Binding-site contacts:
Ligand atom C36 contacts residue PHE728 of chain 1.A at 3.5 Å (hydrophobic).
Ligand atom C35 contacts residue SER975 of chain 1.A at 3.4 Å.
Ligand atom O27 contacts residue PHE724 of chain 1.A at 3.0 Å.
Ligand atom C18 contacts residue PHE728 of chain 1.A at 4.2 Å (hydrophobic).
Ligand atom C30 contacts residue TYR949 of chain 1.A at 4.0 Å (hydrophobic).
Ligand atom C21 contacts residue PHE974 of chain 1.A at 3.8 Å (hydrophobic).
Ligand atom C12 contacts residue TYR303 of chain 1.A at 4.1 Å (hydrophobic).
Ligand atom N03 contacts residue PHE332 of chain 1.A at 3.2 Å.
Ligand atom C19 contacts residue PHE332 of chain 1.A at 4.1 Å (hydrophobic).
Ligand atom C36 contacts residue PHE724 of chain 1.A at 3.9 Å (hydrophobic).
Ligand atom C14 contacts residue GLN721 of chain 1.A at 3.5 Å.
Ligand atom C01 contacts residue PHE974 of chain 1.A at 4.2 Å (hydrophobic).
Ligand atom C16 contacts residue PHE724 of chain 1.A at 4.1 Å (hydrophobic).
Ligand atom C15 contacts residue VAL978 of chain 1.A at 4.2 Å (hydrophobic).
Ligand atom C35 contacts residue VAL978 of chain 1.A at 3.2 Å (hydrophobic).
Ligand atom C02 contacts residue PHE332 of chain 1.A at 3.5 Å (hydrophobic).
Ligand atom C29 contacts residue TYR949 of chain 1.A at 3.4 Å (hydrophobic).
Ligand atom C33 contacts residue VAL978 of chain 1.A at 3.8 Å (hydrophobic).
Ligand atom C36 contacts residue SER725 of chain 1.A at 3.3 Å.
Ligand atom N24 contacts residue PHE332 of chain 1.A at 4.1 Å.
Ligand atom C34 contacts residue PHE728 of chain 1.A at 4.0 Å (hydrophobic).
Ligand atom N22 contacts residue PHE332 of chain 1.A at 3.2 Å.
Ligand atom C31 contacts residue ALA981 of chain 1.A at 3.9 Å (hydrophobic).
Ligand atom C19 contacts residue VAL978 of chain 1.A at 4.0 Å (hydrophobic).
Ligand atom SE2 contacts residue GLN721 of chain 1.A at 3.6 Å.
Ligand atom C05 contacts residue PHE332 of chain 1.A at 4.0 Å (hydrophobic).
Ligand atom N22 contacts residue VAL978 of chain 1.A at 4.2 Å.
Ligand atom C14 contacts residue TYR303 of chain 1.A at 3.3 Å (hydrophobic).
Ligand atom C15 contacts residue TYR303 of chain 1.A at 3.9 Å (hydrophobic).
Ligand atom SE2 contacts residue TYR303 of chain 1.A at 3.4 Å.
Ligand atom O25 contacts residue PHE974 of chain 1.A at 4.0 Å.
Ligand atom C04 contacts residue PHE332 of chain 1.A at 4.0 Å (hydrophobic).
Ligand atom C07 contacts residue LEU335 of chain 1.A at 3.5 Å (hydrophobic).
Ligand atom C18 contacts residue VAL978 of chain 1.A at 4.2 Å (hydrophobic).
Ligand atom O26 contacts residue PHE339 of chain 1.A at 3.2 Å.
Ligand atom SE1 contacts residue ILE336 of chain 1.A at 3.0 Å.
Ligand atom C01 contacts residue PHE332 of chain 1.A at 3.5 Å (hydrophobic).
Ligand atom C32 contacts residue ALA981 of chain 1.A at 3.8 Å (hydrophobic).
Ligand atom C33 contacts residue ALA981 of chain 1.A at 3.4 Å (hydrophobic).
Ligand atom N17 contacts residue VAL978 of chain 1.A at 3.7 Å.

The protein below binds the small molecule below.
Small molecule (SMILES): CC(C)[C@H]1NC(=O)c2c[se]c(n2)[C@@H](C(C)C)NC(=O)c2c[se]c(n2)[C@@H](C(C)C)NC(=O)c2c[se]c1n2

Sequence of chain 1.A:
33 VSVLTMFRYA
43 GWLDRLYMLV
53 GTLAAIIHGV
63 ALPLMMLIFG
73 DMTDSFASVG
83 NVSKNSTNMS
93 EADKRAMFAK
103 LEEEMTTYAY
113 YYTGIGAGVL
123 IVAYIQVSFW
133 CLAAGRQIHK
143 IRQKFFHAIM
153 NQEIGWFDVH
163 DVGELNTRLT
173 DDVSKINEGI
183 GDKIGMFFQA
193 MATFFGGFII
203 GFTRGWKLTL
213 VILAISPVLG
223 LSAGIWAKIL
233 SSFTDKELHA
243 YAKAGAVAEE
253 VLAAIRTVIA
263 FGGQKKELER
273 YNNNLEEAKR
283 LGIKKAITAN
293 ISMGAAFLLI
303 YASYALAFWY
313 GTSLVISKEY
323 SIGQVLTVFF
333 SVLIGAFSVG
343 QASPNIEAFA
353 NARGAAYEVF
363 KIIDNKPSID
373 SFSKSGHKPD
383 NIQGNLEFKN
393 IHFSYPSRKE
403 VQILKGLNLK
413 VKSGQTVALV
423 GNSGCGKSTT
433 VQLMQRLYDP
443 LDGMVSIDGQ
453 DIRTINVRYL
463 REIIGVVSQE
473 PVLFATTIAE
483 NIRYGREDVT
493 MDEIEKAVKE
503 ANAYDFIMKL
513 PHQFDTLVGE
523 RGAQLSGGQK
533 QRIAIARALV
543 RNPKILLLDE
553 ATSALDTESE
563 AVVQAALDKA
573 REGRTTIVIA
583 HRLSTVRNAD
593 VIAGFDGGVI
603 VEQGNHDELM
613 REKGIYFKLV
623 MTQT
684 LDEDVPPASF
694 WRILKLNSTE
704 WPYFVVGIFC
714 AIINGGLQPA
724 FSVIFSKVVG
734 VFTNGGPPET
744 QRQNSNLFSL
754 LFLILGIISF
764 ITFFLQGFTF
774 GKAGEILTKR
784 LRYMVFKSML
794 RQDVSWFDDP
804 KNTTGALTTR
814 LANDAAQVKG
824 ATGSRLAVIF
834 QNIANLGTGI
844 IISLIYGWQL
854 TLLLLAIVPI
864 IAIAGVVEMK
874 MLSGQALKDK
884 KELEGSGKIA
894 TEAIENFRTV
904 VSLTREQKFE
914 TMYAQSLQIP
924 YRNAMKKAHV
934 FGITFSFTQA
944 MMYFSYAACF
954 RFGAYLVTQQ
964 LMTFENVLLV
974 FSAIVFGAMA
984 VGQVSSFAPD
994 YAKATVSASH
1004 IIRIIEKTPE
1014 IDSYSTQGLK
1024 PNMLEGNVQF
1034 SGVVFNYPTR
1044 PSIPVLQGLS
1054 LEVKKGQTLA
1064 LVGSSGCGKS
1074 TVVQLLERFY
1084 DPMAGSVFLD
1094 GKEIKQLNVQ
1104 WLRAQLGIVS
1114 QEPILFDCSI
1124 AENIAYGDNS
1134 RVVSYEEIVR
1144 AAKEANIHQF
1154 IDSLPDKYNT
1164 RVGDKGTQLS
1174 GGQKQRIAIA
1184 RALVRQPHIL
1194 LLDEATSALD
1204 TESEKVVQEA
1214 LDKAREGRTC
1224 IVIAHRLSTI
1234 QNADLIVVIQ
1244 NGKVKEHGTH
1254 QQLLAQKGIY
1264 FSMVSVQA